A protein and the small-molecule ligand that binds it are described below.
Small molecule (SMILES): CC(=O)N[C@@H]1[C@@H](O)[C@H](O)[C@@H](CO)O[C@H]1O

Sequence of chain 2.C:
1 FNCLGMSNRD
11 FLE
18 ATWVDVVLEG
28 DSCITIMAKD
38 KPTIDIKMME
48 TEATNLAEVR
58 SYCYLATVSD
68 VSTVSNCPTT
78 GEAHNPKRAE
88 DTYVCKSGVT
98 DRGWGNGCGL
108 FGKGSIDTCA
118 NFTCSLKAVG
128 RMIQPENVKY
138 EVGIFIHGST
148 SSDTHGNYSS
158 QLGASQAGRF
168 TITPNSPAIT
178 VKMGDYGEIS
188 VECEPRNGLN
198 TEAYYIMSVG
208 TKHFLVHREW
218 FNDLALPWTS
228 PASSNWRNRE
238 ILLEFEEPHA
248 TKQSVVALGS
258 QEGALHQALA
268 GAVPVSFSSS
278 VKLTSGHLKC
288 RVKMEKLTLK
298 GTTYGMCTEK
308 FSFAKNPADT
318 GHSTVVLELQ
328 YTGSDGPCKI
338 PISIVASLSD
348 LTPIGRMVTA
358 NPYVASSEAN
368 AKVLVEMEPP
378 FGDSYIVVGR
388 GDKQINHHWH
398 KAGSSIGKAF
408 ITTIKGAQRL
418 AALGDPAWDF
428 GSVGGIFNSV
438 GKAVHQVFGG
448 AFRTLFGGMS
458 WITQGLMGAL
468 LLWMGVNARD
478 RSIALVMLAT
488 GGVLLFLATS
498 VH

Binding-site contacts:
Ligand atom C8 contacts residue ASN118 of chain 2.C at 3.9 Å.
Ligand atom N2 contacts residue ASN118 of chain 2.C at 2.9 Å (h-bond).
Ligand atom C6 contacts residue PHE119 of chain 2.C at 4.1 Å (hydrophobic).
Ligand atom O6 contacts residue THR120 of chain 2.C at 3.1 Å (h-bond).
Ligand atom C2 contacts residue SER66 of chain 2.C at 4.4 Å.
Ligand atom C5 contacts residue THR120 of chain 2.C at 4.0 Å.
Ligand atom C4 contacts residue ASN118 of chain 2.C at 4.2 Å.
Ligand atom O5 contacts residue THR120 of chain 2.C at 3.4 Å (h-bond).
Ligand atom C3 contacts residue ASN118 of chain 2.C at 3.8 Å.
Ligand atom O7 contacts residue TYR90 of chain 2.C at 3.7 Å.
Ligand atom C1 contacts residue SER66 of chain 2.C at 4.2 Å.
Ligand atom C5 contacts residue ASN118 of chain 2.C at 3.7 Å.
Ligand atom C5 contacts residue THR89 of chain 2.C at 4.1 Å.
Ligand atom C7 contacts residue TYR90 of chain 2.C at 3.8 Å (hydrophobic).
Ligand atom C6 contacts residue THR89 of chain 2.C at 4.2 Å.
Ligand atom C7 contacts residue ASN118 of chain 2.C at 3.6 Å.
Ligand atom N2 contacts residue TYR90 of chain 2.C at 4.5 Å.
Ligand atom C1 contacts residue THR89 of chain 2.C at 3.9 Å.
Ligand atom C8 contacts residue TYR90 of chain 2.C at 3.9 Å (hydrophobic).
Ligand atom O6 contacts residue THR89 of chain 2.C at 3.5 Å.
Ligand atom O5 contacts residue THR89 of chain 2.C at 3.8 Å.
Ligand atom C2 contacts residue ASN118 of chain 2.C at 2.4 Å.
Ligand atom C6 contacts residue THR120 of chain 2.C at 3.4 Å.
Ligand atom O5 contacts residue ASN118 of chain 2.C at 2.4 Å (h-bond).
Ligand atom O5 contacts residue PHE119 of chain 2.C at 4.2 Å.
Ligand atom O7 contacts residue ASN118 of chain 2.C at 4.5 Å.
Ligand atom O6 contacts residue PHE119 of chain 2.C at 2.8 Å (h-bond).
Ligand atom C1 contacts residue ASN118 of chain 2.C at 1.4 Å.
Ligand atom O6 contacts residue ASN118 of chain 2.C at 4.1 Å.